A protein and the small-molecule ligand that binds it are described below.
Small molecule (SMILES): CC(=O)N[C@H]1[C@H](O[C@H]2[C@H](O)[C@@H](NC(C)=O)CO[C@@H]2CO)O[C@H](CO)[C@@H](O)[C@@H]1O

Binding-site contacts:
Ligand atom O7 contacts residue LYS308 of chain 1.A at 4.4 Å.
Ligand atom C7 contacts residue ARG325 of chain 1.A at 3.8 Å.
Ligand atom O7 contacts residue ASN326 of chain 1.A at 2.9 Å (h-bond).
Ligand atom C7 contacts residue ASN326 of chain 1.A at 3.4 Å.
Ligand atom C4 contacts residue ASN326 of chain 1.A at 4.3 Å.
Ligand atom C3 contacts residue ASN326 of chain 1.A at 4.0 Å.
Ligand atom O7 contacts residue ARG325 of chain 1.A at 4.4 Å.
Ligand atom C2 contacts residue ASN326 of chain 1.A at 2.7 Å.
Ligand atom C1 contacts residue ARG325 of chain 1.A at 3.9 Å.
Ligand atom N2 contacts residue ASN326 of chain 1.A at 3.3 Å (h-bond).
Ligand atom C2 contacts residue ARG325 of chain 1.A at 4.4 Å.
Ligand atom N2 contacts residue ARG325 of chain 1.A at 3.8 Å.
Ligand atom C5 contacts residue ASN326 of chain 1.A at 3.6 Å.
Ligand atom O5 contacts residue ASN326 of chain 1.A at 2.2 Å (h-bond).
Ligand atom C8 contacts residue ARG325 of chain 1.A at 4.0 Å.
Ligand atom C1 contacts residue ASN326 of chain 1.A at 1.7 Å.

Sequence of chain 1.A:
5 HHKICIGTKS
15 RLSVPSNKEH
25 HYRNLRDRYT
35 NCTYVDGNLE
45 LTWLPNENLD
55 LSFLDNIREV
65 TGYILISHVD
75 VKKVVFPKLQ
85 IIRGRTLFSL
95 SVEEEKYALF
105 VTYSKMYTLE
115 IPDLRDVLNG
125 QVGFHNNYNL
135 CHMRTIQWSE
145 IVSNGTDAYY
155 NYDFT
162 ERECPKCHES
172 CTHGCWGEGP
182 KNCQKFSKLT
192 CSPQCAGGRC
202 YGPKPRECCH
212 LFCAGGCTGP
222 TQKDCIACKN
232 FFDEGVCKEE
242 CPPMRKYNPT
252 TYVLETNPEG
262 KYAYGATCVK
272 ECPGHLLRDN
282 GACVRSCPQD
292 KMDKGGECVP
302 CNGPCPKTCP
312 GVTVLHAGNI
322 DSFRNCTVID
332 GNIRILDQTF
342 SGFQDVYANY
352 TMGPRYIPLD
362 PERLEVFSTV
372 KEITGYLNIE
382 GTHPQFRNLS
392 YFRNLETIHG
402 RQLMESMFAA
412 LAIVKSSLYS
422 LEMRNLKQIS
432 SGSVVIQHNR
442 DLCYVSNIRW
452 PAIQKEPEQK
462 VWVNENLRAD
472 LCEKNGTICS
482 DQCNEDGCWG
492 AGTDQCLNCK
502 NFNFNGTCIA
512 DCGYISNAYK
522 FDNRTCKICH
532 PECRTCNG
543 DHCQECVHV